Binding-site contacts:
Ligand atom C1 contacts residue ASN95 of chain 1.B at 1.5 Å.
Ligand atom C5 contacts residue ALA71 of chain 1.B at 4.1 Å (hydrophobic).
Ligand atom O5 contacts residue ARG52 of chain 1.B at 3.6 Å (salt-bridge).
Ligand atom C4 contacts residue ASN95 of chain 1.B at 4.2 Å.
Ligand atom O5 contacts residue ASN95 of chain 1.B at 2.4 Å (h-bond).
Ligand atom C6 contacts residue ARG52 of chain 1.B at 4.0 Å.
Ligand atom C6 contacts residue PHE70 of chain 1.B at 4.5 Å (hydrophobic).
Ligand atom O7 contacts residue ASN95 of chain 1.B at 4.5 Å.
Ligand atom C1 contacts residue ALA71 of chain 1.B at 4.2 Å (hydrophobic).
Ligand atom C2 contacts residue ASN95 of chain 1.B at 2.5 Å.
Ligand atom C6 contacts residue VAL69 of chain 1.B at 4.4 Å (hydrophobic).
Ligand atom C1 contacts residue PHE70 of chain 1.B at 4.5 Å (hydrophobic).
Ligand atom C5 contacts residue ASN95 of chain 1.B at 3.7 Å.
Ligand atom C6 contacts residue VAL51 of chain 1.B at 3.9 Å (hydrophobic).
Ligand atom O5 contacts residue ALA71 of chain 1.B at 3.7 Å.
Ligand atom C6 contacts residue ALA71 of chain 1.B at 4.5 Å (hydrophobic).
Ligand atom C6 contacts residue ALA50 of chain 1.B at 4.3 Å (hydrophobic).
Ligand atom C1 contacts residue ARG52 of chain 1.B at 4.3 Å.
Ligand atom C5 contacts residue PHE70 of chain 1.B at 4.4 Å (hydrophobic).
Ligand atom C6 contacts residue ARG49 of chain 1.B at 3.9 Å.
Ligand atom C3 contacts residue ASN95 of chain 1.B at 3.9 Å.
Ligand atom O5 contacts residue PHE70 of chain 1.B at 4.1 Å.
Ligand atom C8 contacts residue ASN95 of chain 1.B at 3.4 Å.
Ligand atom O5 contacts residue VAL69 of chain 1.B at 4.4 Å.
Ligand atom C6 contacts residue ALA71 of chain 1.B at 3.9 Å (hydrophobic).
Ligand atom C7 contacts residue ASN95 of chain 1.B at 3.5 Å.
Ligand atom N2 contacts residue ASN95 of chain 1.B at 3.0 Å (h-bond).
Ligand atom C5 contacts residue VAL69 of chain 1.B at 3.8 Å (hydrophobic).

The small molecule below binds the protein below.
Small molecule (SMILES): CC(=O)N[C@H]1CO[C@H](CO[C@@H]2O[C@@H](C)[C@@H](O)[C@@H](O)[C@@H]2O)[C@@H](O)[C@@H]1O

Sequence of chain 1.B:
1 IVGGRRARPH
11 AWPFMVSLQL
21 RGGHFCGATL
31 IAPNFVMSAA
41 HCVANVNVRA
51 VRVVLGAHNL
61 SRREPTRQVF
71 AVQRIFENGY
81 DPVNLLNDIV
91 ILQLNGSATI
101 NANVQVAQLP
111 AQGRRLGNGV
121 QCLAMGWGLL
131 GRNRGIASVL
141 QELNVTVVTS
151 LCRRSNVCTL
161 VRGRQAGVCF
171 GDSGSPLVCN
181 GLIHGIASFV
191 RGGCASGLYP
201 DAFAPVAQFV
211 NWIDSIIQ